Binding-site contacts:
Ligand atom C4' contacts residue ASP14 of chain 1.C at 3.3 Å.
Ligand atom O3' contacts residue TYR33 of chain 1.C at 3.6 Å.
Ligand atom O2B contacts residue SER18 of chain 1.C at 2.6 Å (h-bond).
Ligand atom C2 contacts residue LYS148 of chain 1.C at 3.6 Å.
Ligand atom PB contacts residue MG1 of chain 1.E at 3.6 Å.
Ligand atom O2B contacts residue MG1 of chain 1.E at 2.3 Å.
Ligand atom O6 contacts residue SER146 of chain 1.C at 3.3 Å (h-bond).
Ligand atom C6 contacts residue ASP120 of chain 1.C at 3.7 Å.
Ligand atom O2' contacts residue ASP31 of chain 1.C at 3.1 Å (salt-bridge).
Ligand atom O6 contacts residue ALA147 of chain 1.C at 2.9 Å (h-bond).
Ligand atom O3' contacts residue ASP31 of chain 1.C at 3.0 Å (salt-bridge).
Ligand atom O1A contacts residue GLY16 of chain 1.C at 3.1 Å.
Ligand atom O4' contacts residue LYS118 of chain 1.C at 3.2 Å (salt-bridge).
Ligand atom O1B contacts residue LYS17 of chain 1.C at 2.4 Å (salt-bridge).
Ligand atom O1A contacts residue SER18 of chain 1.C at 3.5 Å (h-bond).
Ligand atom O1G contacts residue THR36 of chain 1.C at 2.9 Å (h-bond).
Ligand atom O1A contacts residue ALA19 of chain 1.C at 2.7 Å (h-bond).
Ligand atom O2' contacts residue VAL30 of chain 1.C at 3.0 Å (h-bond).
Ligand atom N1 contacts residue ASP120 of chain 1.C at 2.9 Å (salt-bridge).
Ligand atom N3B contacts residue TYR33 of chain 1.C at 3.3 Å.
Ligand atom O2G contacts residue GLY61 of chain 1.C at 3.2 Å (h-bond).
Ligand atom C4 contacts residue LYS118 of chain 1.C at 3.7 Å.
Ligand atom N7 contacts residue ALA147 of chain 1.C at 3.6 Å.
Ligand atom O3A contacts residue GLY16 of chain 1.C at 3.3 Å (h-bond).
Ligand atom N3 contacts residue LYS118 of chain 1.C at 3.6 Å.
Ligand atom N2 contacts residue ASP120 of chain 1.C at 3.5 Å (salt-bridge).
Ligand atom N2 contacts residue LEU121 of chain 1.C at 3.5 Å.
Ligand atom N7 contacts residue ASN117 of chain 1.C at 3.4 Å (h-bond).
Ligand atom O2G contacts residue LYS17 of chain 1.C at 2.6 Å (salt-bridge).
Ligand atom PG contacts residue MG1 of chain 1.E at 3.4 Å.
Ligand atom N2 contacts residue LYS148 of chain 1.C at 3.3 Å.
Ligand atom O6 contacts residue LYS118 of chain 1.C at 3.3 Å.
Ligand atom O2A contacts residue SER18 of chain 1.C at 3.6 Å.
Ligand atom O6 contacts residue ASP120 of chain 1.C at 3.5 Å (salt-bridge).
Ligand atom C5 contacts residue LYS118 of chain 1.C at 3.6 Å.
Ligand atom O1G contacts residue MG1 of chain 1.E at 2.1 Å.
Ligand atom O2' contacts residue PHE29 of chain 1.C at 3.3 Å.
Ligand atom C5' contacts residue ASP14 of chain 1.C at 3.2 Å.
Ligand atom N3B contacts residue ASP14 of chain 1.C at 3.5 Å (salt-bridge).
Ligand atom O1B contacts residue GLY16 of chain 1.C at 3.4 Å (h-bond).

Sequence of chain 1.C:
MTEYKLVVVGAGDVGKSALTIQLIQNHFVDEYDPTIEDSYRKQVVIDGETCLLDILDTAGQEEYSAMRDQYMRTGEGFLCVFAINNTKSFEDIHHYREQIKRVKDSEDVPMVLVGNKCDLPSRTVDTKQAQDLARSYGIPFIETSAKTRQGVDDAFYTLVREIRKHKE

A small-molecule ligand and the protein it binds are described below.
Small molecule (SMILES): Nc1nc2c(ncn2[C@@H]2O[C@H](CO[P](=O)(O)O[P](=O)(O)NP(=O)(O)O)[C@@H](O)[C@H]2O)c(=O)[nH]1